Sequence of chain 1.B:
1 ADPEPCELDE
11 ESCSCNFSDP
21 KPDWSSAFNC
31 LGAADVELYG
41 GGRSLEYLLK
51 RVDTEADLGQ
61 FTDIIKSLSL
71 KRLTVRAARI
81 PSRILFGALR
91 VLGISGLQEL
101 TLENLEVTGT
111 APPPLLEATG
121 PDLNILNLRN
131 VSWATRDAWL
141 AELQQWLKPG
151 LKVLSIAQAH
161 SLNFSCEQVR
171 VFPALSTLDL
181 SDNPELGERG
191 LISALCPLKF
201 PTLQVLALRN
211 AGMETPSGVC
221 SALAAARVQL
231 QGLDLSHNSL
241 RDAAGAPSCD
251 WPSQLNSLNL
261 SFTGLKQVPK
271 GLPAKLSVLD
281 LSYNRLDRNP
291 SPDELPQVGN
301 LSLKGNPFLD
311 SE

This protein binds this small molecule.
Small molecule (SMILES): CC(=O)N[C@H]1[C@H](O[C@H]2[C@H](O)[C@@H](NC(C)=O)CO[C@@H]2CO)O[C@H](CO)[C@@H](O)[C@@H]1O

Binding-site contacts:
Ligand atom C2 contacts residue ASP280 of chain 1.B at 3.6 Å.
Ligand atom C5 contacts residue SER236 of chain 1.B at 4.0 Å.
Ligand atom O5 contacts residue ASP234 of chain 1.B at 4.0 Å.
Ligand atom C8 contacts residue PHE262 of chain 1.B at 3.5 Å (hydrophobic).
Ligand atom C3 contacts residue ASN259 of chain 1.B at 3.8 Å.
Ligand atom C4 contacts residue ASN259 of chain 1.B at 4.2 Å.
Ligand atom C8 contacts residue ASP280 of chain 1.B at 3.8 Å.
Ligand atom O7 contacts residue PHE262 of chain 1.B at 4.0 Å.
Ligand atom C1 contacts residue ASN259 of chain 1.B at 1.4 Å.
Ligand atom O6 contacts residue ARG209 of chain 1.B at 3.7 Å.
Ligand atom C2 contacts residue ASN259 of chain 1.B at 2.4 Å.
Ligand atom O7 contacts residue ASN259 of chain 1.B at 4.2 Å.
Ligand atom O5 contacts residue SER261 of chain 1.B at 3.2 Å (h-bond).
Ligand atom C8 contacts residue HIS237 of chain 1.B at 4.3 Å.
Ligand atom O6 contacts residue SER236 of chain 1.B at 2.9 Å (h-bond).
Ligand atom C6 contacts residue SER236 of chain 1.B at 3.6 Å.
Ligand atom C6 contacts residue HIS237 of chain 1.B at 3.7 Å.
Ligand atom C7 contacts residue PHE262 of chain 1.B at 4.0 Å (hydrophobic).
Ligand atom O5 contacts residue ASN259 of chain 1.B at 2.4 Å (h-bond).
Ligand atom C1 contacts residue ASP280 of chain 1.B at 3.5 Å.
Ligand atom C6 contacts residue SER261 of chain 1.B at 3.6 Å.
Ligand atom C1 contacts residue SER261 of chain 1.B at 3.4 Å.
Ligand atom C5 contacts residue SER261 of chain 1.B at 3.2 Å.
Ligand atom N2 contacts residue ASP280 of chain 1.B at 2.8 Å (salt-bridge).
Ligand atom C1 contacts residue SER236 of chain 1.B at 4.3 Å.
Ligand atom O5 contacts residue SER236 of chain 1.B at 3.2 Å (h-bond).
Ligand atom C7 contacts residue ASN259 of chain 1.B at 3.7 Å.
Ligand atom C1 contacts residue ASP234 of chain 1.B at 4.5 Å.
Ligand atom C5 contacts residue ASN259 of chain 1.B at 3.6 Å.
Ligand atom N2 contacts residue ASN259 of chain 1.B at 2.9 Å (h-bond).
Ligand atom O6 contacts residue HIS237 of chain 1.B at 3.6 Å.
Ligand atom C7 contacts residue ASP280 of chain 1.B at 3.8 Å.
Ligand atom C6 contacts residue PHE262 of chain 1.B at 4.0 Å (hydrophobic).
Ligand atom C8 contacts residue VAL278 of chain 1.B at 4.1 Å (hydrophobic).
Ligand atom C3 contacts residue ASP280 of chain 1.B at 4.0 Å.